Sequence of chain 1.Y:
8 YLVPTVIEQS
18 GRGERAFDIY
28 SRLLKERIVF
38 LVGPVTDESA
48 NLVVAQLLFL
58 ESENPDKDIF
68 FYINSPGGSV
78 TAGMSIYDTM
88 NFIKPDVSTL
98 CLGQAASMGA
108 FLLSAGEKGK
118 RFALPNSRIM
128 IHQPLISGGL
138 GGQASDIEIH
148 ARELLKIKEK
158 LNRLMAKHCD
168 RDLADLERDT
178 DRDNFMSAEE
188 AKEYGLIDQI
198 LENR

Binding-site contacts:
Ligand atom CB contacts residue SER95 of chain 1.Y at 3.8 Å.
Ligand atom O contacts residue PHE67 of chain 1.Y at 3.7 Å.
Ligand atom C8 contacts residue ARG29 of chain 1.Y at 3.9 Å.
Ligand atom CA contacts residue PHE67 of chain 1.Y at 3.6 Å (hydrophobic).
Ligand atom CM contacts residue LEU198 of chain 1.Y at 3.6 Å (hydrophobic).
Ligand atom C contacts residue PHE89 of chain 1.X at 3.7 Å (hydrophobic).
Ligand atom CD1 contacts residue PHE89 of chain 1.X at 3.7 Å (hydrophobic).
Ligand atom CD contacts residue TYR69 of chain 1.Y at 3.5 Å (hydrophobic).
Ligand atom CD2 contacts residue TYR69 of chain 1.Y at 3.5 Å (hydrophobic).
Ligand atom N contacts residue TYR69 of chain 1.Y at 3.2 Å (h-bond).
Ligand atom CD2 contacts residue LEU97 of chain 1.Y at 3.6 Å (hydrophobic).
Ligand atom CA contacts residue PHE67 of chain 1.Y at 3.4 Å (hydrophobic).
Ligand atom C4 contacts residue ILE35 of chain 1.Y at 3.7 Å (hydrophobic).
Ligand atom C contacts residue TYR69 of chain 1.Y at 3.7 Å (hydrophobic).
Ligand atom C8 contacts residue SER59 of chain 1.X at 3.8 Å.
Ligand atom N contacts residue PHE67 of chain 1.Y at 3.9 Å.
Ligand atom CD1 contacts residue LEU121 of chain 1.Y at 3.7 Å (hydrophobic).
Ligand atom C2 contacts residue TYR69 of chain 1.Y at 3.5 Å (hydrophobic).
Ligand atom CA contacts residue PHE89 of chain 1.X at 3.6 Å (hydrophobic).
Ligand atom C contacts residue PHE67 of chain 1.Y at 3.6 Å (hydrophobic).
Ligand atom O contacts residue TYR69 of chain 1.Y at 2.7 Å (h-bond).
Ligand atom N contacts residue PHE89 of chain 1.X at 3.6 Å.
Ligand atom CE1 contacts residue LEU121 of chain 1.Y at 3.8 Å (hydrophobic).
Ligand atom CD contacts residue ARG201 of chain 1.Y at 3.2 Å.
Ligand atom CE1 contacts residue THR86 of chain 1.X at 3.8 Å.
Ligand atom CB contacts residue PHE67 of chain 1.Y at 3.6 Å (hydrophobic).
Ligand atom C1 contacts residue TYR69 of chain 1.Y at 3.9 Å (hydrophobic).
Ligand atom O contacts residue ARG201 of chain 1.Y at 3.7 Å.
Ligand atom C5 contacts residue LEU55 of chain 1.X at 3.9 Å (hydrophobic).
Ligand atom CZ contacts residue LEU121 of chain 1.Y at 3.7 Å (hydrophobic).
Ligand atom C7 contacts residue SER59 of chain 1.X at 3.6 Å.
Ligand atom C1 contacts residue LEU55 of chain 1.X at 3.8 Å (hydrophobic).
Ligand atom CG contacts residue LEU97 of chain 1.Y at 3.8 Å (hydrophobic).
Ligand atom CZ contacts residue THR86 of chain 1.X at 3.3 Å.
Ligand atom O contacts residue ARG201 of chain 1.Y at 3.8 Å.
Ligand atom O contacts residue PHE89 of chain 1.X at 3.8 Å.
Ligand atom CB contacts residue LEU97 of chain 1.Y at 3.5 Å (hydrophobic).
Ligand atom C7 contacts residue GLU33 of chain 1.Y at 3.8 Å.
Ligand atom C2 contacts residue LEU55 of chain 1.X at 3.6 Å (hydrophobic).
Ligand atom CB contacts residue PHE67 of chain 1.Y at 3.4 Å (hydrophobic).

This protein binds this small molecule.
Small molecule (SMILES): C/C=C/C=C/C=C/C(=O)N[C@@H](Cc1ccccc1)C(=O)N[C@H]1COC(=O)[C@@H]2C[C@@H](C)CN2C(=O)[C@H](C)NC(=O)[C@H](C)N(C)C(=O)[C@@H]2CCCN2C1=O

Sequence of chain 1.X:
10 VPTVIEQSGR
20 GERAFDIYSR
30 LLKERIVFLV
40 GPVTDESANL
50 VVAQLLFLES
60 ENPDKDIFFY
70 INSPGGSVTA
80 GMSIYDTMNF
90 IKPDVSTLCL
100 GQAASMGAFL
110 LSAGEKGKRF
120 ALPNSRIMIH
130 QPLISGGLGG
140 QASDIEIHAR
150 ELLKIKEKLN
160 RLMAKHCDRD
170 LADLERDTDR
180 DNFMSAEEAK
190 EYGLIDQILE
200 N